Binding-site contacts:
Ligand atom C2 contacts residue ASN67 of chain 43.A at 2.5 Å.
Ligand atom C8 contacts residue MET118 of chain 43.A at 4.3 Å (hydrophobic).
Ligand atom C8 contacts residue PHE90 of chain 43.A at 3.9 Å (hydrophobic).
Ligand atom C8 contacts residue ASN67 of chain 43.A at 4.2 Å.
Ligand atom N2 contacts residue ASN67 of chain 43.A at 2.9 Å (h-bond).
Ligand atom C1 contacts residue ASN67 of chain 43.A at 1.4 Å.
Ligand atom O5 contacts residue ASN67 of chain 43.A at 2.4 Å (h-bond).
Ligand atom C5 contacts residue ASN67 of chain 43.A at 3.7 Å.
Ligand atom C7 contacts residue ASN67 of chain 43.A at 3.7 Å.
Ligand atom O7 contacts residue ASN67 of chain 43.A at 4.1 Å.
Ligand atom C3 contacts residue ASN67 of chain 43.A at 3.8 Å.
Ligand atom C4 contacts residue ASN67 of chain 43.A at 4.2 Å.

The small molecule below binds the protein below.
Small molecule (SMILES): CC(=O)N[C@@H]1[C@@H](O)[C@H](O)[C@@H](CO)O[C@H]1O

Sequence of chain 43.A:
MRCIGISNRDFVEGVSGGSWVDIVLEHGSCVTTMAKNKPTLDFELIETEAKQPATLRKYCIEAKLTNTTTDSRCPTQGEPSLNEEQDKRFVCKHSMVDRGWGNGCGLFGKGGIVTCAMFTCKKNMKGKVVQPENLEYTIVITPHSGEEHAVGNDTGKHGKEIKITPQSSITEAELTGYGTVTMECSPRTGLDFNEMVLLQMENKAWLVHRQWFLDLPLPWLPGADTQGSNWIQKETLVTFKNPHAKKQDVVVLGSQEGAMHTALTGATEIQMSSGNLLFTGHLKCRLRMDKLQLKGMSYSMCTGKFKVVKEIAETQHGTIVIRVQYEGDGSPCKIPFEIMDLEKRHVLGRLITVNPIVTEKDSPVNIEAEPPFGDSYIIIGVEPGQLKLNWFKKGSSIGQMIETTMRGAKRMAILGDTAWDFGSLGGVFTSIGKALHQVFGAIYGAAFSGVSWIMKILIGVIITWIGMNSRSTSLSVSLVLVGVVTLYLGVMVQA